Sequence of chain 1.E:
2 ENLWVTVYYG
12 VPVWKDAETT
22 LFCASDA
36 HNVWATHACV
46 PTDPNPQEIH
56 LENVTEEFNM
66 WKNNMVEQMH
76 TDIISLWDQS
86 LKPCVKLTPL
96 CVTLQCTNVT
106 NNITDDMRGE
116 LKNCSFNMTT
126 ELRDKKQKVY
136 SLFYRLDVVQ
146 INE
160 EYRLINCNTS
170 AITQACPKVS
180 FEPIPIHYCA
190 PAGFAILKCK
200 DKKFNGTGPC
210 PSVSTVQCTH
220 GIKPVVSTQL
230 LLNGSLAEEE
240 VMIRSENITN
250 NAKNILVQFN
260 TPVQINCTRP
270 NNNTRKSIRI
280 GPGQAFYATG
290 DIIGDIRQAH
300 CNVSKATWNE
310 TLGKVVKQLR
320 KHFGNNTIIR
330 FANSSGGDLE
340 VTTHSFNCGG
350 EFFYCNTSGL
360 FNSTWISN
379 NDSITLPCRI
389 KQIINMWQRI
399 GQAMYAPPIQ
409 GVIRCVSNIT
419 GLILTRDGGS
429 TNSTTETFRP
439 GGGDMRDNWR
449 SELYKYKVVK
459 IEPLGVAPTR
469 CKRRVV

This protein binds this small molecule.
Small molecule (SMILES): CC(=O)N[C@H]1[C@H](O[C@H]2[C@H](O)[C@@H](NC(C)=O)CO[C@@H]2CO)O[C@H](CO)[C@@H](O)[C@@H]1O

Binding-site contacts:
Ligand atom O5 contacts residue ASN167 of chain 1.E at 2.5 Å (h-bond).
Ligand atom O7 contacts residue ARG278 of chain 1.A at 4.0 Å.
Ligand atom C6 contacts residue ARG162 of chain 1.E at 3.6 Å.
Ligand atom C5 contacts residue ASN167 of chain 1.E at 3.7 Å.
Ligand atom C7 contacts residue ARG278 of chain 1.A at 4.5 Å.
Ligand atom C8 contacts residue THR168 of chain 1.E at 4.2 Å.
Ligand atom C3 contacts residue ASN167 of chain 1.E at 3.8 Å.
Ligand atom N2 contacts residue ASN167 of chain 1.E at 2.5 Å (h-bond).
Ligand atom O7 contacts residue ASN167 of chain 1.E at 3.7 Å.
Ligand atom C4 contacts residue ASN167 of chain 1.E at 4.3 Å.
Ligand atom C5 contacts residue ARG162 of chain 1.E at 3.6 Å.
Ligand atom C8 contacts residue ASN167 of chain 1.E at 4.1 Å.
Ligand atom C2 contacts residue ASN167 of chain 1.E at 2.4 Å.
Ligand atom C7 contacts residue ASN167 of chain 1.E at 3.1 Å.
Ligand atom N2 contacts residue THR168 of chain 1.E at 4.3 Å.
Ligand atom O6 contacts residue ARG162 of chain 1.E at 2.5 Å (salt-bridge).
Ligand atom C1 contacts residue ASN167 of chain 1.E at 1.4 Å.
Ligand atom O5 contacts residue ARG162 of chain 1.E at 3.3 Å (salt-bridge).
Ligand atom C1 contacts residue ARG162 of chain 1.E at 3.8 Å.

Sequence of chain 1.A:
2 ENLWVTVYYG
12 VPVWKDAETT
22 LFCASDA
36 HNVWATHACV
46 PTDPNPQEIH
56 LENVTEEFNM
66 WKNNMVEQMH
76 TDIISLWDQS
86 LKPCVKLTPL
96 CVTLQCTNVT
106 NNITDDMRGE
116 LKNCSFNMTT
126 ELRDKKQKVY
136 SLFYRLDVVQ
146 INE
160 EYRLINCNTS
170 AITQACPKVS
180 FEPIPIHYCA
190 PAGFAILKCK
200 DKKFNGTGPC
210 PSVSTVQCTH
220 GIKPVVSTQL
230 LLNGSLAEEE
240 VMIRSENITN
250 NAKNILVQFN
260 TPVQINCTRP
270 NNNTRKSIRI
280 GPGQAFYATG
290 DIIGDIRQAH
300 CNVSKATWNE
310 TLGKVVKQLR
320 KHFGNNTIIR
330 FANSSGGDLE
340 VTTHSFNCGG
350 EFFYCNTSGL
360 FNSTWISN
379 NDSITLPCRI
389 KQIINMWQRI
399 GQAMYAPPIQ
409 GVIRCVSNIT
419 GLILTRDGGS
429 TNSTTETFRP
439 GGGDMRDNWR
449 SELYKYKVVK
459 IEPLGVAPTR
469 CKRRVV